This small molecule binds to this protein.
Small molecule (SMILES): Oc1c(Br)cc(-c2ccccc2)cc1Br

Binding-site contacts:
Ligand atom CAJ contacts residue LEU17 of chain 2.A at 3.6 Å (hydrophobic).
Ligand atom OAA contacts residue LYS15 of chain 1.A at 3.2 Å.
Ligand atom CAL contacts residue LEU17 of chain 1.A at 3.5 Å (hydrophobic).
Ligand atom CAD contacts residue SER117 of chain 2.A at 3.7 Å.
Ligand atom CAD contacts residue SER117 of chain 1.A at 3.3 Å.
Ligand atom CAD contacts residue LJ31 of chain 2.C at 0.6 Å.
Ligand atom CAF contacts residue LEU110 of chain 2.A at 3.9 Å (hydrophobic).
Ligand atom CAJ contacts residue LJ31 of chain 2.C at 0.3 Å.
Ligand atom CAE contacts residue SER117 of chain 1.A at 3.6 Å.
Ligand atom CAL contacts residue LJ31 of chain 2.C at 0.6 Å.
Ligand atom CAN contacts residue LJ31 of chain 2.C at 0.1 Å.
Ligand atom CAE contacts residue LEU110 of chain 1.A at 3.8 Å (hydrophobic).
Ligand atom CAJ contacts residue ALA108 of chain 1.A at 3.6 Å (hydrophobic).
Ligand atom BRAC contacts residue LYS15 of chain 2.A at 4.0 Å.
Ligand atom CAL contacts residue ALA108 of chain 2.A at 3.8 Å (hydrophobic).
Ligand atom CAF contacts residue LEU110 of chain 1.A at 4.0 Å (hydrophobic).
Ligand atom CAK contacts residue LYS15 of chain 2.A at 4.0 Å.
Ligand atom OAA contacts residue LJ31 of chain 2.C at 0.8 Å (h-bond).
Ligand atom BRAB contacts residue LEU17 of chain 1.A at 3.6 Å.
Ligand atom BRAC contacts residue LJ31 of chain 2.C at 0.7 Å.
Ligand atom CAD contacts residue LEU110 of chain 1.A at 3.8 Å (hydrophobic).
Ligand atom CAK contacts residue LJ31 of chain 2.C at 0.8 Å.
Ligand atom CAI contacts residue LJ31 of chain 2.C at 0.3 Å.
Ligand atom BRAB contacts residue LJ31 of chain 2.C at 0.7 Å.
Ligand atom CAI contacts residue ALA108 of chain 2.A at 3.6 Å (hydrophobic).
Ligand atom CAD contacts residue LEU110 of chain 2.A at 3.8 Å (hydrophobic).
Ligand atom CAE contacts residue LJ31 of chain 2.C at 0.5 Å.
Ligand atom CAH contacts residue LJ31 of chain 2.C at 0.3 Å.
Ligand atom BRAC contacts residue ALA108 of chain 1.A at 3.9 Å.
Ligand atom CAO contacts residue LJ31 of chain 2.C at 0.1 Å.
Ligand atom BRAC contacts residue LYS15 of chain 1.A at 4.0 Å.
Ligand atom CAM contacts residue LEU17 of chain 2.A at 3.9 Å (hydrophobic).
Ligand atom CAF contacts residue LJ31 of chain 2.C at 0.5 Å.
Ligand atom BRAB contacts residue ALA108 of chain 2.A at 3.6 Å.
Ligand atom CAI contacts residue LEU17 of chain 1.A at 3.4 Å (hydrophobic).
Ligand atom OAA contacts residue LYS15 of chain 2.A at 3.5 Å.
Ligand atom CAM contacts residue LJ31 of chain 2.C at 0.6 Å.
Ligand atom CAF contacts residue SER117 of chain 2.A at 3.5 Å.
Ligand atom CAG contacts residue LJ31 of chain 2.C at 0.3 Å.
Ligand atom CAK contacts residue LYS15 of chain 1.A at 3.7 Å.

Sequence of chain 1.A:
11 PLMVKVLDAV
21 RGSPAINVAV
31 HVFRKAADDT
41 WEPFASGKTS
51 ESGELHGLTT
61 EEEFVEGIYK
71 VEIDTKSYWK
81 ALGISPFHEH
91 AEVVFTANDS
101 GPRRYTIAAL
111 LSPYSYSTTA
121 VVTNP

Sequence of chain 2.A:
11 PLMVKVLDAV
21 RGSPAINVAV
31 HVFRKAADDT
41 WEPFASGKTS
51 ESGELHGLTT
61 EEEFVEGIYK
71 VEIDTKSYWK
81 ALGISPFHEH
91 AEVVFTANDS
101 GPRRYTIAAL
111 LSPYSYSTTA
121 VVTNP